Sequence of chain 1.D:
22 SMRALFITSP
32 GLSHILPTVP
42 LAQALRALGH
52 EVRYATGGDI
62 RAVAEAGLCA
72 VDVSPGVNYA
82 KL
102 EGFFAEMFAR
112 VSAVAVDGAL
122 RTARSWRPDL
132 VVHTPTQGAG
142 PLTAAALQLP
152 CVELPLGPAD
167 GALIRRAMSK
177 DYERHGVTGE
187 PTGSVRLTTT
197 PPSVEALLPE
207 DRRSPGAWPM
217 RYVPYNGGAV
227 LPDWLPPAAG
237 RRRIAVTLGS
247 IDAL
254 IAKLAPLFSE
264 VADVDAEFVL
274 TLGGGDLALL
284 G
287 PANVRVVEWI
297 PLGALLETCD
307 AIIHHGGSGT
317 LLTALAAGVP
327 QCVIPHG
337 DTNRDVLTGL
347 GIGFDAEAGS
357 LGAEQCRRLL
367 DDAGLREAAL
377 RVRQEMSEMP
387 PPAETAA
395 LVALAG

Binding-site contacts:
Ligand atom C2 contacts residue TRP295 of chain 1.D at 3.6 Å (hydrophobic).
Ligand atom PB contacts residue HIS311 of chain 1.D at 3.7 Å.
Ligand atom O1A contacts residue SER314 of chain 1.D at 3.3 Å (h-bond).
Ligand atom O3B contacts residue GLY245 of chain 1.D at 3.9 Å.
Ligand atom N3 contacts residue ILE296 of chain 1.D at 2.6 Å (h-bond).
Ligand atom C2 contacts residue LEU298 of chain 1.D at 3.8 Å (hydrophobic).
Ligand atom C1' contacts residue TRP295 of chain 1.D at 3.4 Å (hydrophobic).
Ligand atom O2A contacts residue GLY315 of chain 1.D at 3.9 Å.
Ligand atom PA contacts residue GLY315 of chain 1.D at 3.6 Å.
Ligand atom C5 contacts residue TRP295 of chain 1.D at 3.3 Å (hydrophobic).
Ligand atom O2A contacts residue THR316 of chain 1.D at 2.8 Å (h-bond).
Ligand atom O4' contacts residue TRP295 of chain 1.D at 3.6 Å.
Ligand atom O1A contacts residue GLY313 of chain 1.D at 3.8 Å.
Ligand atom O2A contacts residue HIS311 of chain 1.D at 3.2 Å.
Ligand atom O2B contacts residue SER34 of chain 1.D at 3.5 Å.
Ligand atom C2 contacts residue ILE296 of chain 1.D at 3.5 Å (hydrophobic).
Ligand atom O2 contacts residue ASN222 of chain 1.D at 2.9 Å.
Ligand atom O2 contacts residue ILE296 of chain 1.D at 3.4 Å (h-bond).
Ligand atom C2' contacts residue ASN222 of chain 1.D at 3.4 Å.
Ligand atom O4 contacts residue THR274 of chain 1.D at 3.1 Å.
Ligand atom O3' contacts residue ASN222 of chain 1.D at 3.1 Å (h-bond).
Ligand atom N1 contacts residue TRP295 of chain 1.D at 3.2 Å.
Ligand atom C4 contacts residue TRP295 of chain 1.D at 3.5 Å (hydrophobic).
Ligand atom C6 contacts residue TRP295 of chain 1.D at 3.1 Å (hydrophobic).
Ligand atom O1A contacts residue GLY315 of chain 1.D at 2.4 Å (h-bond).
Ligand atom O4 contacts residue ILE296 of chain 1.D at 3.4 Å (h-bond).
Ligand atom N3 contacts residue LEU298 of chain 1.D at 3.9 Å.
Ligand atom O3A contacts residue HIS311 of chain 1.D at 3.9 Å.
Ligand atom C3' contacts residue ASN222 of chain 1.D at 3.8 Å.
Ligand atom C4 contacts residue THR274 of chain 1.D at 3.9 Å.
Ligand atom N3 contacts residue TRP295 of chain 1.D at 3.8 Å.
Ligand atom O1B contacts residue HIS311 of chain 1.D at 2.6 Å (h-bond).
Ligand atom O4 contacts residue TRP295 of chain 1.D at 3.7 Å.
Ligand atom O1A contacts residue THR316 of chain 1.D at 3.7 Å.
Ligand atom O2 contacts residue LEU298 of chain 1.D at 2.9 Å (h-bond).
Ligand atom C4 contacts residue ILE296 of chain 1.D at 3.5 Å (hydrophobic).
Ligand atom O2A contacts residue GLY313 of chain 1.D at 3.5 Å.
Ligand atom O2 contacts residue PRO297 of chain 1.D at 3.7 Å.
Ligand atom O2 contacts residue TRP295 of chain 1.D at 3.7 Å.
Ligand atom O3B contacts residue SER246 of chain 1.D at 3.0 Å (h-bond).

This protein binds this small molecule.
Small molecule (SMILES): O=c1ccn([C@H]2C[C@H](O)[C@@H](CO[P](=O)(O)OP(=O)(O)O)O2)c(=O)[nH]1